Binding-site contacts:
Ligand atom C5 contacts residue TRP155 of chain 1.C at 3.4 Å (hydrophobic).
Ligand atom N1 contacts residue HIS246 of chain 1.C at 3.8 Å.
Ligand atom C8 contacts residue TRP155 of chain 1.C at 3.9 Å (hydrophobic).
Ligand atom C11 contacts residue HIS33 of chain 1.C at 3.9 Å.
Ligand atom C7 contacts residue HIS246 of chain 1.C at 3.7 Å.
Ligand atom C11 contacts residue TRP31 of chain 1.C at 3.5 Å (hydrophobic).
Ligand atom O3 contacts residue PHE247 of chain 1.C at 3.5 Å.
Ligand atom C14 contacts residue VAL168 of chain 1.C at 3.7 Å (hydrophobic).
Ligand atom C8 contacts residue HIS95 of chain 1.C at 3.8 Å.
Ligand atom O2 contacts residue PHE131 of chain 1.C at 3.4 Å.
Ligand atom C7 contacts residue TRP155 of chain 1.C at 3.4 Å (hydrophobic).
Ligand atom C3 contacts residue TRP180 of chain 1.C at 3.6 Å (hydrophobic).
Ligand atom C7 contacts residue HIS97 of chain 1.C at 3.5 Å.
Ligand atom C15 contacts residue SER172 of chain 1.C at 3.9 Å.
Ligand atom C10 contacts residue PHE247 of chain 1.C at 3.9 Å (hydrophobic).
Ligand atom C12 contacts residue SER172 of chain 1.C at 4.0 Å.
Ligand atom C2 contacts residue ILE187 of chain 1.C at 3.6 Å (hydrophobic).
Ligand atom O1 contacts residue TRP155 of chain 1.C at 3.6 Å.
Ligand atom C9 contacts residue TRP31 of chain 1.C at 2.9 Å (hydrophobic).
Ligand atom O3 contacts residue HIS246 of chain 1.C at 3.5 Å (h-bond).
Ligand atom C15 contacts residue HIS19 of chain 1.A at 3.9 Å.
Ligand atom O2 contacts residue TRP155 of chain 1.C at 3.8 Å.
Ligand atom O1 contacts residue HIS246 of chain 1.C at 2.6 Å (h-bond).
Ligand atom C1 contacts residue ILE187 of chain 1.C at 3.7 Å (hydrophobic).
Ligand atom O2 contacts residue HIS97 of chain 1.C at 3.5 Å (h-bond).
Ligand atom C3 contacts residue ALA183 of chain 1.C at 4.0 Å (hydrophobic).
Ligand atom C6 contacts residue TRP155 of chain 1.C at 3.3 Å (hydrophobic).
Ligand atom O1 contacts residue HIS97 of chain 1.C at 3.8 Å.
Ligand atom O3 contacts residue HIS95 of chain 1.C at 2.7 Å (h-bond).
Ligand atom C6 contacts residue HIS97 of chain 1.C at 3.9 Å.
Ligand atom C2 contacts residue ILE138 of chain 1.C at 3.9 Å (hydrophobic).
Ligand atom N1 contacts residue TRP155 of chain 1.C at 3.5 Å.
Ligand atom C9 contacts residue HIS33 of chain 1.C at 3.9 Å.
Ligand atom C13 contacts residue TRP180 of chain 1.C at 3.6 Å (hydrophobic).
Ligand atom O1 contacts residue ALA96 of chain 1.C at 3.7 Å.
Ligand atom C10 contacts residue TRP31 of chain 1.C at 3.6 Å (hydrophobic).
Ligand atom C4 contacts residue TRP155 of chain 1.C at 3.9 Å (hydrophobic).
Ligand atom C14 contacts residue SER172 of chain 1.C at 3.8 Å.
Ligand atom C4 contacts residue TRP31 of chain 1.C at 3.9 Å (hydrophobic).
Ligand atom C10 contacts residue HIS33 of chain 1.C at 3.7 Å.

Sequence of chain 1.A:
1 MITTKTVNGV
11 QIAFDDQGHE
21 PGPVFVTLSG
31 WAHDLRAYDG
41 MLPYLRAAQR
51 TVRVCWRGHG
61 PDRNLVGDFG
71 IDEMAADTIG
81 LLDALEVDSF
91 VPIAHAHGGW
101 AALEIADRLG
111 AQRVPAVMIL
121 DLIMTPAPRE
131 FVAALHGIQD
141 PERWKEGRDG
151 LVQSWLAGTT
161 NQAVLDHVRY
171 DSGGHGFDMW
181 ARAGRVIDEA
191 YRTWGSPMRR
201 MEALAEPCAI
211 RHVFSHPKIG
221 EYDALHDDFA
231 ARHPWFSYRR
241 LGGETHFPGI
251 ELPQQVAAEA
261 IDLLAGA

A small-molecule ligand and the protein it binds are described below.
Small molecule (SMILES): CCCCCCCC(=O)Nc1ccccc1C(=O)O

Sequence of chain 1.C:
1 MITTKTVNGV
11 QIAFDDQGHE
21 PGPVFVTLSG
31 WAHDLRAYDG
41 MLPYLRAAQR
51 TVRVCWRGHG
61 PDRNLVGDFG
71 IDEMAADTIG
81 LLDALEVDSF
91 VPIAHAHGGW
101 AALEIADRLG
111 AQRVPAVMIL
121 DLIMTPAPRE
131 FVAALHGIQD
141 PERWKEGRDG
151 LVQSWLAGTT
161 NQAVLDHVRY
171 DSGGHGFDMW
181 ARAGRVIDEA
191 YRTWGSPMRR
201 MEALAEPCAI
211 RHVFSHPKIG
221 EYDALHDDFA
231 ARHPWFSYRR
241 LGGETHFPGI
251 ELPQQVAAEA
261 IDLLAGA